Sequence of chain 6.E:
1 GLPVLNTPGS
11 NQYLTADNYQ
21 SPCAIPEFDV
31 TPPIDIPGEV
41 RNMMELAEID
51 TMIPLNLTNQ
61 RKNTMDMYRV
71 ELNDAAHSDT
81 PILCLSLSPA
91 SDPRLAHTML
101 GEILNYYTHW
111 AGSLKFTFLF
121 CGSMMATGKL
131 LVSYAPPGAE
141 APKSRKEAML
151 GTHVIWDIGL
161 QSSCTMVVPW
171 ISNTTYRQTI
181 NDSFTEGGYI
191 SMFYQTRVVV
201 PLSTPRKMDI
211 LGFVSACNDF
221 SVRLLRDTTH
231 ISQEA

The small molecule below binds the protein below.
Small molecule (SMILES): COc1ccc(OCc2ccc(COc3c(Cl)cccc3Cl)cc2)c(Cl)c1

Sequence of chain 7.B:
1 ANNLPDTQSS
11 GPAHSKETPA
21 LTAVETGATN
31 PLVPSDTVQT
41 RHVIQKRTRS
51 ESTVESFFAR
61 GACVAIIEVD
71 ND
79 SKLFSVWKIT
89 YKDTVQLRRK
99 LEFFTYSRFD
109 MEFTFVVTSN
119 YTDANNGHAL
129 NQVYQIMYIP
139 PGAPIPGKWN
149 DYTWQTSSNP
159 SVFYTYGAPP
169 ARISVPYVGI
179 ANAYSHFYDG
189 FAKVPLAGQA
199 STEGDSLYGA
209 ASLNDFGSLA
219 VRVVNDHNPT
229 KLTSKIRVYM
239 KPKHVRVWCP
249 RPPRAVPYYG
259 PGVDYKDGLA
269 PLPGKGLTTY

Binding-site contacts:
Ligand atom O1 contacts residue ILE87 of chain 7.B at 3.7 Å.
Ligand atom CL3 contacts residue LEU217 of chain 7.B at 3.8 Å.
Ligand atom O1 contacts residue PHE214 of chain 7.B at 3.8 Å.
Ligand atom C6 contacts residue TYR89 of chain 7.B at 3.7 Å (hydrophobic).
Ligand atom C3 contacts residue MET109 of chain 7.B at 3.7 Å (hydrophobic).
Ligand atom C13 contacts residue ILE87 of chain 7.B at 3.7 Å (hydrophobic).
Ligand atom C21 contacts residue HIS184 of chain 7.B at 3.6 Å.
Ligand atom CL2 contacts residue TYR136 of chain 7.B at 3.6 Å.
Ligand atom O3 contacts residue TYR89 of chain 7.B at 3.6 Å.
Ligand atom O3 contacts residue PHE107 of chain 7.B at 3.6 Å.
Ligand atom C21 contacts residue TYR182 of chain 7.B at 3.8 Å (hydrophobic).
Ligand atom C20 contacts residue LEU217 of chain 7.B at 3.8 Å (hydrophobic).
Ligand atom C13 contacts residue PHE111 of chain 7.B at 3.7 Å (hydrophobic).
Ligand atom C21 contacts residue SER105 of chain 7.B at 3.8 Å.
Ligand atom O1 contacts residue MET109 of chain 7.B at 3.7 Å.
Ligand atom C13 contacts residue MET109 of chain 7.B at 3.4 Å (hydrophobic).
Ligand atom C9 contacts residue VAL176 of chain 7.B at 3.6 Å (hydrophobic).
Ligand atom C10 contacts residue TYR136 of chain 7.B at 3.5 Å (hydrophobic).
Ligand atom C16 contacts residue ALA24 of chain 6.E at 3.8 Å (hydrophobic).
Ligand atom C7 contacts residue PHE214 of chain 7.B at 3.5 Å (hydrophobic).
Ligand atom C17 contacts residue ALA24 of chain 6.E at 3.7 Å (hydrophobic).
Ligand atom C7 contacts residue MET109 of chain 7.B at 3.3 Å (hydrophobic).
Ligand atom C11 contacts residue ILE87 of chain 7.B at 3.8 Å (hydrophobic).
Ligand atom C12 contacts residue PHE111 of chain 7.B at 3.8 Å (hydrophobic).
Ligand atom O2 contacts residue VAL173 of chain 7.B at 3.4 Å.
Ligand atom C2 contacts residue PHE214 of chain 7.B at 3.6 Å (hydrophobic).
Ligand atom C20 contacts residue ILE171 of chain 7.B at 3.8 Å (hydrophobic).
Ligand atom C14 contacts residue TYR136 of chain 7.B at 3.5 Å (hydrophobic).
Ligand atom C5 contacts residue TYR89 of chain 7.B at 3.5 Å (hydrophobic).
Ligand atom C12 contacts residue ILE87 of chain 7.B at 3.8 Å (hydrophobic).
Ligand atom C19 contacts residue LEU217 of chain 7.B at 3.8 Å (hydrophobic).
Ligand atom C17 contacts residue TYR136 of chain 7.B at 3.7 Å (hydrophobic).
Ligand atom CL2 contacts residue ILE25 of chain 6.E at 3.4 Å.
Ligand atom C16 contacts residue TYR136 of chain 7.B at 3.8 Å (hydrophobic).
Ligand atom C4 contacts residue MET109 of chain 7.B at 3.8 Å (hydrophobic).
Ligand atom CL2 contacts residue ALA24 of chain 6.E at 3.5 Å.
Ligand atom C8 contacts residue MET109 of chain 7.B at 3.4 Å (hydrophobic).
Ligand atom C9 contacts residue PHE214 of chain 7.B at 3.7 Å (hydrophobic).
Ligand atom CL3 contacts residue PHE111 of chain 7.B at 3.8 Å.
Ligand atom C1 contacts residue TYR182 of chain 7.B at 3.8 Å (hydrophobic).